This small molecule binds to this protein.
Small molecule (SMILES): CNC(=O)[C@H](CC(C)C)NP(=O)(O)CNC(=O)OCc1ccccc1

Sequence of chain 1.A:
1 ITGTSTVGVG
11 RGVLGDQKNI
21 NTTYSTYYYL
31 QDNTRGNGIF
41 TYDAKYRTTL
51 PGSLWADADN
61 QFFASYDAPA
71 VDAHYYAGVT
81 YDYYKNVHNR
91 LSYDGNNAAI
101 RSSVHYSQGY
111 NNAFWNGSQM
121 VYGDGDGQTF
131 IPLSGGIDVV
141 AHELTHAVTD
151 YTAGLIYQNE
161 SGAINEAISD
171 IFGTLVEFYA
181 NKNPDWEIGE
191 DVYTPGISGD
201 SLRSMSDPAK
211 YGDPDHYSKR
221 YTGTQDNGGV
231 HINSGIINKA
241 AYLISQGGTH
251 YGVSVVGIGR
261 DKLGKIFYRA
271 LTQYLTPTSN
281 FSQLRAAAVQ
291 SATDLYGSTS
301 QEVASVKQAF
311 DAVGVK

Binding-site contacts:
Ligand atom C22 contacts residue GLU143 of chain 1.A at 3.4 Å.
Ligand atom C28 contacts residue LEU202 of chain 1.A at 3.8 Å (hydrophobic).
Ligand atom P12 contacts residue ALA113 of chain 1.A at 3.4 Å.
Ligand atom O23 contacts residue HIS231 of chain 1.A at 3.2 Å.
Ligand atom N10 contacts residue GOL1 of chain 1.E at 3.1 Å (h-bond).
Ligand atom C6 contacts residue TRP115 of chain 1.A at 3.6 Å (hydrophobic).
Ligand atom O23 contacts residue ARG203 of chain 1.A at 2.9 Å (salt-bridge).
Ligand atom C5 contacts residue DMS1 of chain 1.I at 3.8 Å.
Ligand atom N13 contacts residue ALA113 of chain 1.A at 2.9 Å (h-bond).
Ligand atom C17 contacts residue HIS231 of chain 1.A at 3.6 Å.
Ligand atom N10 contacts residue TYR157 of chain 1.A at 3.7 Å.
Ligand atom O21 contacts residue HIS146 of chain 1.A at 3.4 Å.
Ligand atom O20 contacts residue HIS231 of chain 1.A at 2.9 Å (h-bond).
Ligand atom O20 contacts residue TYR157 of chain 1.A at 3.5 Å (h-bond).
Ligand atom C15 contacts residue HIS231 of chain 1.A at 3.6 Å.
Ligand atom C27 contacts residue LEU202 of chain 1.A at 3.8 Å (hydrophobic).
Ligand atom O21 contacts residue GLU143 of chain 1.A at 2.6 Å (salt-bridge).
Ligand atom O21 contacts residue GOL1 of chain 1.E at 2.8 Å (h-bond).
Ligand atom C3 contacts residue GOL1 of chain 1.E at 3.6 Å.
Ligand atom O21 contacts residue PHE114 of chain 1.A at 3.7 Å.
Ligand atom C14 contacts residue GLU143 of chain 1.A at 3.6 Å.
Ligand atom O21 contacts residue ZN1 of chain 1.K at 3.2 Å.
Ligand atom O20 contacts residue ZN1 of chain 1.K at 1.9 Å.
Ligand atom N13 contacts residue ASN112 of chain 1.A at 3.3 Å (h-bond).
Ligand atom C28 contacts residue VAL139 of chain 1.A at 3.7 Å (hydrophobic).
Ligand atom O20 contacts residue HIS142 of chain 1.A at 3.3 Å (h-bond).
Ligand atom C11 contacts residue ALA113 of chain 1.A at 3.3 Å (hydrophobic).
Ligand atom N16 contacts residue ASN112 of chain 1.A at 3.0 Å (h-bond).
Ligand atom C17 contacts residue ASN112 of chain 1.A at 3.8 Å.
Ligand atom O19 contacts residue DMS1 of chain 1.I at 3.7 Å.
Ligand atom O8 contacts residue GOL1 of chain 1.E at 3.5 Å.
Ligand atom O20 contacts residue GLU166 of chain 1.A at 2.9 Å (salt-bridge).
Ligand atom O8 contacts residue TYR157 of chain 1.A at 3.4 Å.
Ligand atom C22 contacts residue ASN112 of chain 1.A at 3.7 Å.
Ligand atom O20 contacts residue HIS146 of chain 1.A at 3.5 Å (h-bond).
Ligand atom O21 contacts residue ALA113 of chain 1.A at 3.3 Å (h-bond).
Ligand atom N16 contacts residue HIS231 of chain 1.A at 3.6 Å.
Ligand atom C9 contacts residue TYR157 of chain 1.A at 3.7 Å (hydrophobic).
Ligand atom N13 contacts residue GLU143 of chain 1.A at 3.2 Å (salt-bridge).
Ligand atom P12 contacts residue ZN1 of chain 1.K at 3.0 Å.